Sequence of chain 1.A:
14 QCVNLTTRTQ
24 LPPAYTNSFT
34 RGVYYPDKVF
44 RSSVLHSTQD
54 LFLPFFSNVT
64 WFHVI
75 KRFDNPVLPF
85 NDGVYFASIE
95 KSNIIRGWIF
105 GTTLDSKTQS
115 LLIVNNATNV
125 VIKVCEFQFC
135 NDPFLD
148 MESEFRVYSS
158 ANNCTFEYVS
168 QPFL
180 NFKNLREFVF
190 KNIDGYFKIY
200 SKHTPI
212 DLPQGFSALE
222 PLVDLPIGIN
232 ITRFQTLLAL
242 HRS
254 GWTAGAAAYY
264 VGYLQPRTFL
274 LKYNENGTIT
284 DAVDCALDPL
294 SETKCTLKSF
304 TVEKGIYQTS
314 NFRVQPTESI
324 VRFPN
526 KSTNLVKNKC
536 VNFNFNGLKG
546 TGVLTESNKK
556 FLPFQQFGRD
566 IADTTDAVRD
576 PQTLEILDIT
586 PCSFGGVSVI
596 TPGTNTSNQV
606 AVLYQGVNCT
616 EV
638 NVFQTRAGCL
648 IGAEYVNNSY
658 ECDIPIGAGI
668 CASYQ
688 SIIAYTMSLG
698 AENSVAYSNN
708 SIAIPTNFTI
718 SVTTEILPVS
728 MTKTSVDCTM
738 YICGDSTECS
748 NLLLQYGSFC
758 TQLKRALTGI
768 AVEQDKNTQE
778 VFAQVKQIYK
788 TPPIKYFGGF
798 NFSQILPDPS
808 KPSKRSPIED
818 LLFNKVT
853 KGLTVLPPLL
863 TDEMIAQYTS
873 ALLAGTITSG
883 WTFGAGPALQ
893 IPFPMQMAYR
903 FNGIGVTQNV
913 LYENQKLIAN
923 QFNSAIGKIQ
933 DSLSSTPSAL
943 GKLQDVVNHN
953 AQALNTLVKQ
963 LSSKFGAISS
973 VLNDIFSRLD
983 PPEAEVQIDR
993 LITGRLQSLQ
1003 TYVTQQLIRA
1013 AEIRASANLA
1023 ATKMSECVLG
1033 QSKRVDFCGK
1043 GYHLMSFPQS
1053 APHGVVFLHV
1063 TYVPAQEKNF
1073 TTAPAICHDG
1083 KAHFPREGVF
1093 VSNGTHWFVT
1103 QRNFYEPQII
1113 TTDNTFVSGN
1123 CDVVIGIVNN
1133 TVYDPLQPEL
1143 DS

Binding-site contacts:
Ligand atom O5 contacts residue ASN706 of chain 1.C at 2.4 Å (h-bond).
Ligand atom C5 contacts residue ASN706 of chain 1.C at 3.7 Å.
Ligand atom C8 contacts residue GLY1128 of chain 1.C at 3.8 Å.
Ligand atom C8 contacts residue ILE1127 of chain 1.C at 3.9 Å (hydrophobic).
Ligand atom O7 contacts residue TYR793 of chain 1.A at 4.1 Å.
Ligand atom C3 contacts residue ASN706 of chain 1.C at 3.8 Å.
Ligand atom C8 contacts residue ASN706 of chain 1.C at 4.5 Å.
Ligand atom N2 contacts residue ASN706 of chain 1.C at 2.9 Å (h-bond).
Ligand atom C7 contacts residue ASN706 of chain 1.C at 3.4 Å.
Ligand atom C2 contacts residue ASN706 of chain 1.C at 2.5 Å.
Ligand atom C1 contacts residue ASN706 of chain 1.C at 1.4 Å.
Ligand atom C4 contacts residue ASN706 of chain 1.C at 4.2 Å.
Ligand atom O7 contacts residue ASN706 of chain 1.C at 3.5 Å (h-bond).

Sequence of chain 1.C:
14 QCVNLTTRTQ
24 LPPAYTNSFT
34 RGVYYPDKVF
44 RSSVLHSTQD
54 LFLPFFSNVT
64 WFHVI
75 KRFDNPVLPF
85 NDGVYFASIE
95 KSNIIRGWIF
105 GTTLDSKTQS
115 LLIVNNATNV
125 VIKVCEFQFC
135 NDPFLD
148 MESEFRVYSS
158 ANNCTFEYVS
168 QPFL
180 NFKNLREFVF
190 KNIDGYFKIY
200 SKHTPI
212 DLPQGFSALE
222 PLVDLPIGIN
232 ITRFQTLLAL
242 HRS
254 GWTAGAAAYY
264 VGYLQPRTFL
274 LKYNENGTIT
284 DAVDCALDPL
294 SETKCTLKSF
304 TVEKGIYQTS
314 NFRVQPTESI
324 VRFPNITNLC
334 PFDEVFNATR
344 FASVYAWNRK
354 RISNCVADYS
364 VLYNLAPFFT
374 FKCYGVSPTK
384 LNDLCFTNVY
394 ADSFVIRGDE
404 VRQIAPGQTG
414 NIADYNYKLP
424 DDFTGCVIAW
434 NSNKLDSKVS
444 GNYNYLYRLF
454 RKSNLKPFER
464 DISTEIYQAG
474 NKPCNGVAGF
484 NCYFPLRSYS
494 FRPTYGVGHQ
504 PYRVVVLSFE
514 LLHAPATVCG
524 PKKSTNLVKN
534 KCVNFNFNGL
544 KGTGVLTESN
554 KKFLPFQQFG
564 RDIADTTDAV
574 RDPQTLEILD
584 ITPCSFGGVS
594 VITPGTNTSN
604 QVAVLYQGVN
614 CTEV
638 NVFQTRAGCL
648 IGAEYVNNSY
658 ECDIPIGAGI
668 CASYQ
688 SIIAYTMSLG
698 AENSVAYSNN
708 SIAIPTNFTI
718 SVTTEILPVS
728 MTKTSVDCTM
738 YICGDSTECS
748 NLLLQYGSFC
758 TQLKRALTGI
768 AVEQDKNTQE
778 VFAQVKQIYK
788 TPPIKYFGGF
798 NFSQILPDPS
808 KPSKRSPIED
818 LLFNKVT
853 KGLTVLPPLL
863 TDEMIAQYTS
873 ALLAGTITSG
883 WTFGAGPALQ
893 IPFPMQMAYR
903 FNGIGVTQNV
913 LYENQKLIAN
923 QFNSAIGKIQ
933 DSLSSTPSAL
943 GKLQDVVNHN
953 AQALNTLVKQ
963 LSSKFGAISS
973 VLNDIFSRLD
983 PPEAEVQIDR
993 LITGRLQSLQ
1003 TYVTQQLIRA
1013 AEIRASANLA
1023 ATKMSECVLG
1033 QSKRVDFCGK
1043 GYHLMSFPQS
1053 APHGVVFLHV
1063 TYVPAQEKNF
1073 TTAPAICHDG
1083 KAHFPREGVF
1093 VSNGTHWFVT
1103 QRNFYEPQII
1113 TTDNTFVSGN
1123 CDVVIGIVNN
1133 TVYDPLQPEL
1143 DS

A protein and the small-molecule ligand that binds it are described below.
Small molecule (SMILES): CC(=O)N[C@@H]1[C@@H](O)[C@H](O)[C@@H](CO)O[C@H]1O